Sequence of chain 1.B:
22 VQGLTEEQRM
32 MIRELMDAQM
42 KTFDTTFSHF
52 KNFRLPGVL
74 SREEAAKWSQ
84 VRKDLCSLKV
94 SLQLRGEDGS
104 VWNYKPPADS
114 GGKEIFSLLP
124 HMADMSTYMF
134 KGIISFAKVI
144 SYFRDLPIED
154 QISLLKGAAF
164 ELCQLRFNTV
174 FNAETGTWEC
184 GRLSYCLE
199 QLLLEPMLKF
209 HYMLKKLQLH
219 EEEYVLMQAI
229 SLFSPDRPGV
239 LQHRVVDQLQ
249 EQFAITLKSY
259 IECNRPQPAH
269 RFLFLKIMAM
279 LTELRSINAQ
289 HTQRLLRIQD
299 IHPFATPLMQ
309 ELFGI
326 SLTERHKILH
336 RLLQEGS

Binding-site contacts:
Ligand atom C14 contacts residue TRP181 of chain 1.B at 3.5 Å (hydrophobic).
Ligand atom C25 contacts residue PHE311 of chain 1.B at 3.5 Å (hydrophobic).
Ligand atom P9 contacts residue SER129 of chain 1.B at 3.8 Å.
Ligand atom O24 contacts residue PHE163 of chain 1.B at 3.6 Å.
Ligand atom C25 contacts residue LEU293 of chain 1.B at 3.7 Å (hydrophobic).
Ligand atom C15 contacts residue MET205 of chain 1.B at 3.2 Å (hydrophobic).
Ligand atom O20 contacts residue SER129 of chain 1.B at 2.8 Å (h-bond).
Ligand atom C23 contacts residue ALA126 of chain 1.B at 3.7 Å (hydrophobic).
Ligand atom C5 contacts residue GLN167 of chain 1.B at 3.8 Å.
Ligand atom C14 contacts residue HIS209 of chain 1.B at 3.6 Å.
Ligand atom O21 contacts residue SER129 of chain 1.B at 3.9 Å.
Ligand atom O20 contacts residue PHE133 of chain 1.B at 3.6 Å.
Ligand atom C22 contacts residue MET125 of chain 1.B at 4.0 Å (hydrophobic).
Ligand atom C26 contacts residue PHE163 of chain 1.B at 3.8 Å (hydrophobic).
Ligand atom C17 contacts residue MET125 of chain 1.B at 4.0 Å (hydrophobic).
Ligand atom C19 contacts residue TYR188 of chain 1.B at 3.9 Å (hydrophobic).
Ligand atom C33 contacts residue LEU293 of chain 1.B at 3.5 Å (hydrophobic).
Ligand atom O11 contacts residue TRP181 of chain 1.B at 3.5 Å.
Ligand atom C23 contacts residue MET125 of chain 1.B at 3.8 Å (hydrophobic).
Ligand atom C14 contacts residue GLN167 of chain 1.B at 3.6 Å.
Ligand atom C26 contacts residue HIS289 of chain 1.B at 3.9 Å.
Ligand atom O27 contacts residue HIS289 of chain 1.B at 2.8 Å (h-bond).
Ligand atom C7 contacts residue SER129 of chain 1.B at 3.6 Å.
Ligand atom C18 contacts residue TYR188 of chain 1.B at 3.4 Å (hydrophobic).
Ligand atom C18 contacts residue MET125 of chain 1.B at 3.9 Å (hydrophobic).
Ligand atom C26 contacts residue PHE311 of chain 1.B at 3.3 Å (hydrophobic).
Ligand atom C26 contacts residue LEU293 of chain 1.B at 3.8 Å (hydrophobic).
Ligand atom C17 contacts residue PHE170 of chain 1.B at 3.9 Å (hydrophobic).
Ligand atom C23 contacts residue PHE302 of chain 1.B at 3.2 Å (hydrophobic).
Ligand atom C19 contacts residue PHE170 of chain 1.B at 3.9 Å (hydrophobic).
Ligand atom C17 contacts residue MET128 of chain 1.B at 3.9 Å (hydrophobic).
Ligand atom O21 contacts residue MET307 of chain 1.B at 4.0 Å.
Ligand atom C16 contacts residue LEU91 of chain 1.B at 3.9 Å (hydrophobic).
Ligand atom C4 contacts residue PHE170 of chain 1.B at 3.9 Å (hydrophobic).
Ligand atom C6 contacts residue GLN167 of chain 1.B at 3.6 Å.
Ligand atom C22 contacts residue SER129 of chain 1.B at 3.2 Å.
Ligand atom C33 contacts residue HIS289 of chain 1.B at 4.0 Å.
Ligand atom C23 contacts residue MET307 of chain 1.B at 3.7 Å (hydrophobic).
Ligand atom C15 contacts residue HIS289 of chain 1.B at 3.5 Å.
Ligand atom C33 contacts residue ILE296 of chain 1.B at 4.0 Å (hydrophobic).

The protein below binds the small molecule below.
Small molecule (SMILES): CCOP(=O)(OCC)C(=Cc1cc(C(C)(C)C)c(O)c(C(C)(C)C)c1)P(=O)(OCC)OCC